This protein binds this small molecule.
Small molecule (SMILES): CC(=O)N[C@@H]1[C@@H](O)[C@H](O)[C@@H](CO)O[C@H]1O

Binding-site contacts:
Ligand atom C8 contacts residue GLN982 of chain 1.A at 3.9 Å.
Ligand atom C2 contacts residue GLN982 of chain 1.A at 4.4 Å.
Ligand atom C2 contacts residue ASN979 of chain 1.A at 2.5 Å.
Ligand atom C8 contacts residue ASN979 of chain 1.A at 4.4 Å.
Ligand atom C6 contacts residue ASN979 of chain 1.A at 4.4 Å.
Ligand atom O5 contacts residue ASN979 of chain 1.A at 2.4 Å (h-bond).
Ligand atom C8 contacts residue SER981 of chain 1.A at 3.5 Å.
Ligand atom C1 contacts residue ASN979 of chain 1.A at 1.4 Å.
Ligand atom O7 contacts residue GLN982 of chain 1.A at 3.3 Å.
Ligand atom C5 contacts residue ASN979 of chain 1.A at 3.7 Å.
Ligand atom O6 contacts residue ASN979 of chain 1.A at 3.6 Å (h-bond).
Ligand atom N2 contacts residue GLN982 of chain 1.A at 3.6 Å.
Ligand atom C1 contacts residue GLN982 of chain 1.A at 4.2 Å.
Ligand atom C3 contacts residue ASN979 of chain 1.A at 3.8 Å.
Ligand atom C7 contacts residue ASN979 of chain 1.A at 3.9 Å.
Ligand atom N2 contacts residue ASN979 of chain 1.A at 2.9 Å (h-bond).
Ligand atom C7 contacts residue GLN982 of chain 1.A at 3.3 Å.
Ligand atom C4 contacts residue ASN979 of chain 1.A at 4.3 Å.
Ligand atom C8 contacts residue ASP985 of chain 1.A at 3.8 Å.

Sequence of chain 1.A:
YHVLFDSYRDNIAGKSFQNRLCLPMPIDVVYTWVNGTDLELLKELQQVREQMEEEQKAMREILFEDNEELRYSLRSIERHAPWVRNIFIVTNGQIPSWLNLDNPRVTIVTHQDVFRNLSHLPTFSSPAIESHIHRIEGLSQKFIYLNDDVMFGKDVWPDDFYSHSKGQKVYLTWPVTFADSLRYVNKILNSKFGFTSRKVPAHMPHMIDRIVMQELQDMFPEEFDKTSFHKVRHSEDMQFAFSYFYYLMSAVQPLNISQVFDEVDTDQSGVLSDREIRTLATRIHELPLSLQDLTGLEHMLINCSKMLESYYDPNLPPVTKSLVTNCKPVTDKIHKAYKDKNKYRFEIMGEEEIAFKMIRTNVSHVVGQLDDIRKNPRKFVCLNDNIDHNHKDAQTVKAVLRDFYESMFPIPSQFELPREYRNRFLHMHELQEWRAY